Binding-site contacts:
Ligand atom CAR contacts residue THR508 of chain 1.B at 4.1 Å.
Ligand atom CBL contacts residue LEU630 of chain 1.A at 3.7 Å (hydrophobic).
Ligand atom CBC contacts residue THR508 of chain 1.B at 4.3 Å.
Ligand atom CBJ contacts residue ALA626 of chain 1.A at 4.2 Å (hydrophobic).
Ligand atom CAL contacts residue TYR469 of chain 1.B at 3.9 Å (hydrophobic).
Ligand atom OAF contacts residue TYR469 of chain 1.B at 4.3 Å.
Ligand atom CBM contacts residue ILE527 of chain 1.B at 4.3 Å (hydrophobic).
Ligand atom OAG contacts residue TYR469 of chain 1.B at 3.2 Å (h-bond).
Ligand atom OAE contacts residue THR508 of chain 1.B at 3.1 Å (h-bond).
Ligand atom CBP contacts residue LEU473 of chain 1.B at 3.8 Å (hydrophobic).
Ligand atom CBB contacts residue TYR469 of chain 1.B at 3.5 Å (hydrophobic).
Ligand atom CBD contacts residue TYR469 of chain 1.B at 3.6 Å (hydrophobic).
Ligand atom CBL contacts residue LEU629 of chain 1.A at 3.6 Å (hydrophobic).
Ligand atom OAI contacts residue TYR512 of chain 1.B at 4.2 Å.
Ligand atom CBQ contacts residue TYR469 of chain 1.B at 4.2 Å (hydrophobic).
Ligand atom CBL contacts residue ALA626 of chain 1.A at 4.3 Å (hydrophobic).
Ligand atom CBT contacts residue SER524 of chain 1.B at 3.9 Å.
Ligand atom CBC contacts residue LEU630 of chain 1.A at 3.7 Å (hydrophobic).
Ligand atom OAI contacts residue SER470 of chain 1.B at 3.5 Å (h-bond).
Ligand atom OAE contacts residue ALA504 of chain 1.B at 4.2 Å.
Ligand atom CBJ contacts residue LEU629 of chain 1.A at 4.2 Å (hydrophobic).
Ligand atom CAX contacts residue LEU630 of chain 1.A at 3.6 Å (hydrophobic).
Ligand atom OAD contacts residue MET505 of chain 1.B at 3.4 Å.
Ligand atom CBR contacts residue LEU473 of chain 1.B at 3.6 Å (hydrophobic).
Ligand atom CBB contacts residue LEU473 of chain 1.B at 4.0 Å (hydrophobic).
Ligand atom CAS contacts residue LEU630 of chain 1.A at 4.2 Å (hydrophobic).
Ligand atom CBK contacts residue TYR469 of chain 1.B at 3.8 Å (hydrophobic).
Ligand atom CAV contacts residue TYR469 of chain 1.B at 3.9 Å (hydrophobic).
Ligand atom CBS contacts residue LEU473 of chain 1.B at 4.3 Å (hydrophobic).
Ligand atom CBT contacts residue LEU511 of chain 1.B at 3.4 Å (hydrophobic).
Ligand atom OAD contacts residue THR508 of chain 1.B at 4.2 Å.
Ligand atom CBF contacts residue SER501 of chain 1.B at 4.2 Å.
Ligand atom CBI contacts residue LEU630 of chain 1.A at 3.6 Å (hydrophobic).
Ligand atom CBR contacts residue ASN509 of chain 1.B at 4.3 Å.
Ligand atom CAP contacts residue LEU473 of chain 1.B at 3.8 Å (hydrophobic).
Ligand atom CAZ contacts residue THR508 of chain 1.B at 3.8 Å.
Ligand atom OAE contacts residue MET505 of chain 1.B at 4.2 Å.
Ligand atom CAU contacts residue THR508 of chain 1.B at 3.5 Å.
Ligand atom CBP contacts residue THR508 of chain 1.B at 4.0 Å.
Ligand atom CBO contacts residue TYR469 of chain 1.B at 4.2 Å (hydrophobic).

Sequence of chain 1.A:
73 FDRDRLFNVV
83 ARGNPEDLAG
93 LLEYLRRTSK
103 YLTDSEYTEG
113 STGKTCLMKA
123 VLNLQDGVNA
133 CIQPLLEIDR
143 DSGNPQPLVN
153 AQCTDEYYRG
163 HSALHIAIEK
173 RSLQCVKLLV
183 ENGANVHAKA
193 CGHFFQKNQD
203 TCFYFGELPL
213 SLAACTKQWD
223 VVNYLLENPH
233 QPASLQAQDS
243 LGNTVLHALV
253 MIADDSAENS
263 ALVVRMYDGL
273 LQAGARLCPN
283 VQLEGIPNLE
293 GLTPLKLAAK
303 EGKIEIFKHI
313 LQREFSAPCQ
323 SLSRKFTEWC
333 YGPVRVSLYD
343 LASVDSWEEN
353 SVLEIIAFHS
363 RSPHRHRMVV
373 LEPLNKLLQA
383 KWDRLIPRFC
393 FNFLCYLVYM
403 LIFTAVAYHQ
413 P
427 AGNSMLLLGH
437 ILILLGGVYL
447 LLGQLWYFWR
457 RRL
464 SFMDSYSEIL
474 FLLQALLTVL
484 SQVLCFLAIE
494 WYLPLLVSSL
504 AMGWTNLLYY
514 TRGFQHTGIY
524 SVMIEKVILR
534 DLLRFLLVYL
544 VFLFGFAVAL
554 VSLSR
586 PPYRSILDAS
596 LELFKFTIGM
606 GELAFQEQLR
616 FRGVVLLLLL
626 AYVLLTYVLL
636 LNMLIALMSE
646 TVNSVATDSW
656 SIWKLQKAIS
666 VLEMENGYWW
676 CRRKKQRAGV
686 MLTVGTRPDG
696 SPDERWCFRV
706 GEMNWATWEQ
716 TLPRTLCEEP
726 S

Sequence of chain 1.B:
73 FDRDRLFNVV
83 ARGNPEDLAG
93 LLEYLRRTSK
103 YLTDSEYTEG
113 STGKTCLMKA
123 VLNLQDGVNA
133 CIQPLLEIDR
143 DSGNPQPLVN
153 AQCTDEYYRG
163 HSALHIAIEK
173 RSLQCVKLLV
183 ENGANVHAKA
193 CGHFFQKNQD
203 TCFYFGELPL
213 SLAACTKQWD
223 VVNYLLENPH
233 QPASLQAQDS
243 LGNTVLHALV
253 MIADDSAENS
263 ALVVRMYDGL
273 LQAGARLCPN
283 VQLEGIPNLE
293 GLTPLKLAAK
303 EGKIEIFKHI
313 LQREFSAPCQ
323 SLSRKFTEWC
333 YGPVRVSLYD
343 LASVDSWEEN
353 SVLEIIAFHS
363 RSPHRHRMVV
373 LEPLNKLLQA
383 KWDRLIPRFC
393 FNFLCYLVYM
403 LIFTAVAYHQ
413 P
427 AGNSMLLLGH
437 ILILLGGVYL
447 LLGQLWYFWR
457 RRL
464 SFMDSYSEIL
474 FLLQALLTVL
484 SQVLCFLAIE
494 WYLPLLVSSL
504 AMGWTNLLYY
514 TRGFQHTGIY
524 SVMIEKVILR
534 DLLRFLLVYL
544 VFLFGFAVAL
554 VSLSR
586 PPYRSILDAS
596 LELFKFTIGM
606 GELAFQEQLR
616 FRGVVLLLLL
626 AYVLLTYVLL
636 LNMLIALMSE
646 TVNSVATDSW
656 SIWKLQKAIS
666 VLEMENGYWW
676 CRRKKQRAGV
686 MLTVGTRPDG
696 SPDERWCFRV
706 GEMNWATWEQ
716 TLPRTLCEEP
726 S

A protein and the small-molecule ligand that binds it are described below.
Small molecule (SMILES): C=C(C)[C@]12C[C@@H](C)[C@@]34O[C@](Cc5ccccc5)(O[C@@H]1[C@@H]3C=C(COC(=O)Cc1ccc(O)c(OC)c1)C[C@]1(O)C(=O)C(C)=C[C@@H]41)O2